Binding-site contacts:
Ligand atom C6 contacts residue ARG77 of chain 2.F at 4.3 Å.
Ligand atom C6 contacts residue TYR72 of chain 2.F at 3.8 Å (hydrophobic).
Ligand atom O8 contacts residue TYR72 of chain 2.F at 3.9 Å.
Ligand atom C3 contacts residue ARG77 of chain 2.F at 4.1 Å.
Ligand atom C3 contacts residue GLY78 of chain 2.F at 4.1 Å.
Ligand atom C8 contacts residue ARG77 of chain 2.F at 4.1 Å.
Ligand atom O8 contacts residue ARG77 of chain 2.F at 3.1 Å (salt-bridge).
Ligand atom O3 contacts residue GLY78 of chain 2.F at 3.6 Å.
Ligand atom C3 contacts residue GLY78 of chain 2.F at 3.9 Å.
Ligand atom O3 contacts residue VAL296 of chain 2.F at 4.3 Å.
Ligand atom C2 contacts residue GLY78 of chain 2.F at 4.1 Å.
Ligand atom O1A contacts residue SER89 of chain 2.F at 4.1 Å.
Ligand atom O4 contacts residue ASN80 of chain 2.F at 4.0 Å.
Ligand atom O1A contacts residue TYR72 of chain 2.F at 3.1 Å.
Ligand atom C1 contacts residue SER89 of chain 2.F at 4.2 Å.
Ligand atom C10 contacts residue TYR72 of chain 2.F at 4.1 Å (hydrophobic).
Ligand atom C4 contacts residue HIS298 of chain 2.F at 4.0 Å.
Ligand atom O1B contacts residue ARG77 of chain 2.F at 2.5 Å (salt-bridge).
Ligand atom O4 contacts residue THR291 of chain 2.F at 3.4 Å.
Ligand atom C6 contacts residue ASN93 of chain 2.F at 3.1 Å.
Ligand atom C1 contacts residue GLY78 of chain 2.F at 4.1 Å.
Ligand atom O4 contacts residue HIS298 of chain 2.F at 3.0 Å (h-bond).
Ligand atom C4 contacts residue TYR72 of chain 2.F at 3.4 Å (hydrophobic).
Ligand atom N5 contacts residue TYR72 of chain 2.F at 3.0 Å (h-bond).
Ligand atom O6 contacts residue ASN93 of chain 2.F at 3.0 Å (h-bond).
Ligand atom O1A contacts residue GLY78 of chain 2.F at 3.7 Å.
Ligand atom O4 contacts residue GLY78 of chain 2.F at 3.2 Å.
Ligand atom O1B contacts residue SER89 of chain 2.F at 3.5 Å (h-bond).
Ligand atom O8 contacts residue GLU87 of chain 2.F at 3.9 Å.
Ligand atom O4 contacts residue TYR72 of chain 2.F at 3.8 Å.
Ligand atom O4 contacts residue ILE79 of chain 2.F at 3.6 Å (h-bond).
Ligand atom C1 contacts residue TYR72 of chain 2.F at 4.0 Å (hydrophobic).
Ligand atom C4 contacts residue GLY78 of chain 2.F at 3.4 Å.
Ligand atom C1 contacts residue ARG77 of chain 2.F at 3.1 Å.
Ligand atom C3 contacts residue VAL296 of chain 2.F at 3.7 Å (hydrophobic).
Ligand atom C3 contacts residue HIS298 of chain 2.F at 4.1 Å.
Ligand atom C11 contacts residue ASP85 of chain 1.F at 4.2 Å.
Ligand atom O1A contacts residue ARG77 of chain 2.F at 3.0 Å (salt-bridge).
Ligand atom C5 contacts residue TYR72 of chain 2.F at 3.5 Å (hydrophobic).
Ligand atom C5 contacts residue ASN93 of chain 2.F at 4.1 Å.

Sequence of chain 2.F:
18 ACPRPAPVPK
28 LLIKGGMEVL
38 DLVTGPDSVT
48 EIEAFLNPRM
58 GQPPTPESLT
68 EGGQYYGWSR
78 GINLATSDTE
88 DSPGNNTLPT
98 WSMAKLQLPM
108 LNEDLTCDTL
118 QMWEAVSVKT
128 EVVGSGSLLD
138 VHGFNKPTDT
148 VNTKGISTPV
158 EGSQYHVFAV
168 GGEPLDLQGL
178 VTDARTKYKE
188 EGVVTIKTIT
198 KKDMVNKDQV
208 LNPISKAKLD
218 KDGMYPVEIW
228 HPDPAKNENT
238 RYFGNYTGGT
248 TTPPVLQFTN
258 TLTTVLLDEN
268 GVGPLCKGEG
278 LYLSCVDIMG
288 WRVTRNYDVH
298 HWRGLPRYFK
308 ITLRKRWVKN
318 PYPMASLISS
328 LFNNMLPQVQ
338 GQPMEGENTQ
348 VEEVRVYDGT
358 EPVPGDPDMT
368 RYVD

This protein binds this small molecule.
Small molecule (SMILES): CC(=O)N[C@@H]1[C@@H](O[C@@H]2O[C@H](CO)[C@H](O)[C@H](O[C@]3(C(=O)O)C[C@H](O)[C@@H](NC(C)=O)[C@H]([C@H](O)[C@H](O)CO)O3)[C@H]2O)[C@H](O)[C@@H](CO[C@]2(C(=O)O)C[C@H](O)[C@@H](NC(C)=O)[C@H]([C@H](O)[C@H](O)CO)O2)O[C@H]1O

Sequence of chain 1.F:
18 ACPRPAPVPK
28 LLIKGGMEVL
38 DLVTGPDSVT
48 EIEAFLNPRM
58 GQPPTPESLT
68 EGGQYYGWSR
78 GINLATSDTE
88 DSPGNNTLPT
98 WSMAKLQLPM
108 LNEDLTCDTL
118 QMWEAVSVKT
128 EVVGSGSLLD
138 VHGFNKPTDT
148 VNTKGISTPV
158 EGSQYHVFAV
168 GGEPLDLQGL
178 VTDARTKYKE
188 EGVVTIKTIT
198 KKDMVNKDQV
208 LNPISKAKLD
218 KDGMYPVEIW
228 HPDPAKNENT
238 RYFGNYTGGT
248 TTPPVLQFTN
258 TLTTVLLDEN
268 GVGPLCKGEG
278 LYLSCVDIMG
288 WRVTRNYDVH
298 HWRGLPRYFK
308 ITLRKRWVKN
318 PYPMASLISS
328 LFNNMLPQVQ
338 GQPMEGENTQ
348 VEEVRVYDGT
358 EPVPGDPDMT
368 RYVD